The small molecule below binds the protein below.
Small molecule (SMILES): CCCCCCCCCCO[C@@H]1O[C@H](CO)[C@@H](O[C@H]2O[C@H](CO)[C@@H](O)[C@H](O)[C@H]2O)[C@H](O)[C@H]1O

Sequence of chain 1.C:
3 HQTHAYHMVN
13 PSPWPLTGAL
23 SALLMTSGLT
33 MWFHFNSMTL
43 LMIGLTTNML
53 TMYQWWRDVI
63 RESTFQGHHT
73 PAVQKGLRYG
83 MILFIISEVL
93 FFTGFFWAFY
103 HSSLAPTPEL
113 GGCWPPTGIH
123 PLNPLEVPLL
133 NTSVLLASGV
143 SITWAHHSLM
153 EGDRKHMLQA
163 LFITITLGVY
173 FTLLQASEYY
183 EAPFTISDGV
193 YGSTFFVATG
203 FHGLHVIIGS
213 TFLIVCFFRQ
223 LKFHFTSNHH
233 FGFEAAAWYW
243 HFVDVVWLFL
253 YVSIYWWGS

Binding-site contacts:
Ligand atom C34 contacts residue TRP258 of chain 1.C at 4.0 Å (hydrophobic).
Ligand atom O49 contacts residue TRP258 of chain 1.C at 3.6 Å (h-bond).
Ligand atom C22 contacts residue TRP258 of chain 1.C at 3.9 Å (hydrophobic).
Ligand atom C18 contacts residue TRP259 of chain 1.C at 3.8 Å (hydrophobic).
Ligand atom O5 contacts residue PGV1 of chain 1.LC at 3.8 Å.
Ligand atom C4 contacts residue TRP258 of chain 1.C at 4.2 Å (hydrophobic).
Ligand atom O61 contacts residue TRP259 of chain 1.C at 4.0 Å.
Ligand atom C18 contacts residue TRP258 of chain 1.C at 3.6 Å (hydrophobic).
Ligand atom C28 contacts residue TRP258 of chain 1.C at 4.2 Å (hydrophobic).
Ligand atom O7 contacts residue SER261 of chain 1.C at 3.0 Å (h-bond).
Ligand atom C1 contacts residue PGV1 of chain 1.LC at 3.9 Å.
Ligand atom C3 contacts residue TRP259 of chain 1.C at 4.2 Å (hydrophobic).
Ligand atom C6 contacts residue TRP259 of chain 1.C at 4.2 Å (hydrophobic).
Ligand atom O1 contacts residue SER261 of chain 1.C at 4.0 Å.
Ligand atom C4 contacts residue TRP259 of chain 1.C at 3.1 Å (hydrophobic).
Ligand atom O7 contacts residue TRP259 of chain 1.C at 4.0 Å.
Ligand atom C8 contacts residue PRO117 of chain 1.C at 4.1 Å (hydrophobic).
Ligand atom O4 contacts residue TRP116 of chain 1.C at 2.9 Å (h-bond).
Ligand atom C3 contacts residue SER261 of chain 1.C at 4.2 Å.
Ligand atom O5 contacts residue TRP259 of chain 1.C at 4.1 Å.
Ligand atom C57 contacts residue TRP259 of chain 1.C at 3.1 Å (hydrophobic).
Ligand atom C19 contacts residue TRP258 of chain 1.C at 3.9 Å (hydrophobic).
Ligand atom O2 contacts residue TRP116 of chain 1.C at 2.9 Å (h-bond).
Ligand atom C19 contacts residue PGV1 of chain 1.LC at 4.1 Å.
Ligand atom C6 contacts residue PGV1 of chain 1.LC at 3.8 Å.
Ligand atom O6 contacts residue PRO117 of chain 1.C at 4.1 Å.
Ligand atom C7 contacts residue TRP116 of chain 1.C at 3.6 Å (hydrophobic).
Ligand atom O16 contacts residue TRP258 of chain 1.C at 3.3 Å (h-bond).
Ligand atom C10 contacts residue SER261 of chain 1.C at 3.4 Å.
Ligand atom C8 contacts residue TRP116 of chain 1.C at 3.2 Å (hydrophobic).
Ligand atom C8 contacts residue SER261 of chain 1.C at 4.2 Å.
Ligand atom O6 contacts residue SER261 of chain 1.C at 2.9 Å (h-bond).
Ligand atom C25 contacts residue TRP258 of chain 1.C at 3.5 Å (hydrophobic).
Ligand atom O61 contacts residue PGV1 of chain 1.LC at 4.3 Å.
Ligand atom C11 contacts residue SER261 of chain 1.C at 4.2 Å.
Ligand atom O2 contacts residue PRO117 of chain 1.C at 4.0 Å.
Ligand atom C6 contacts residue TRP258 of chain 1.C at 3.9 Å (hydrophobic).
Ligand atom C22 contacts residue VAL254 of chain 1.C at 4.2 Å (hydrophobic).
Ligand atom C28 contacts residue VAL254 of chain 1.C at 3.8 Å (hydrophobic).
Ligand atom O16 contacts residue PGV1 of chain 1.LC at 3.4 Å.